Binding-site contacts:
Ligand atom O contacts residue TYR159 of chain 1.A at 2.6 Å (h-bond).
Ligand atom OXT contacts residue ASN80 of chain 1.A at 3.0 Å (h-bond).
Ligand atom OE1 contacts residue TYR9 of chain 1.A at 2.7 Å (h-bond).
Ligand atom CG contacts residue TYR7 of chain 1.A at 3.4 Å (hydrophobic).
Ligand atom N contacts residue SER77 of chain 1.A at 3.0 Å (h-bond).
Ligand atom CA contacts residue TYR7 of chain 1.A at 3.2 Å (hydrophobic).
Ligand atom OE1 contacts residue GLN155 of chain 1.A at 3.3 Å (h-bond).
Ligand atom OXT contacts residue TYR84 of chain 1.A at 3.3 Å (h-bond).
Ligand atom N contacts residue TYR7 of chain 1.A at 3.1 Å (h-bond).
Ligand atom CA contacts residue TYR99 of chain 1.A at 3.4 Å (hydrophobic).
Ligand atom OXT contacts residue LYS146 of chain 1.A at 2.7 Å (salt-bridge).
Ligand atom OG contacts residue THR69 of chain 1.A at 3.3 Å.
Ligand atom O contacts residue TYR7 of chain 1.A at 3.5 Å.
Ligand atom OE1 contacts residue TYR159 of chain 1.A at 3.3 Å.
Ligand atom O contacts residue THR143 of chain 1.A at 2.8 Å (h-bond).
Ligand atom N contacts residue TYR171 of chain 1.A at 2.6 Å (h-bond).
Ligand atom C contacts residue TYR84 of chain 1.A at 3.4 Å (hydrophobic).
Ligand atom N contacts residue GLU63 of chain 1.A at 3.1 Å (salt-bridge).
Ligand atom N contacts residue TYR159 of chain 1.A at 3.3 Å.
Ligand atom O contacts residue ARG62 of chain 1.A at 2.9 Å (salt-bridge).
Ligand atom O contacts residue TRP147 of chain 1.A at 3.1 Å (h-bond).
Ligand atom CA contacts residue ASN70 of chain 1.A at 3.5 Å.
Ligand atom CG contacts residue GLU63 of chain 1.A at 3.3 Å.
Ligand atom CB contacts residue ASN70 of chain 1.A at 3.4 Å.
Ligand atom O contacts residue TRP147 of chain 1.A at 2.9 Å (h-bond).
Ligand atom OG contacts residue ILE66 of chain 1.A at 2.9 Å (h-bond).
Ligand atom N contacts residue GLU152 of chain 1.A at 3.1 Å (salt-bridge).
Ligand atom O contacts residue TYR84 of chain 1.A at 2.7 Å (h-bond).
Ligand atom OG contacts residue ASN70 of chain 1.A at 3.4 Å (h-bond).
Ligand atom NE2 contacts residue GLU63 of chain 1.A at 3.0 Å (salt-bridge).
Ligand atom NE2 contacts residue MET45 of chain 1.A at 3.0 Å.
Ligand atom OG contacts residue TRP156 of chain 1.A at 3.4 Å.
Ligand atom N contacts residue TYR99 of chain 1.A at 3.0 Å (h-bond).
Ligand atom CB contacts residue GLU152 of chain 1.A at 3.5 Å.
Ligand atom C contacts residue TYR7 of chain 1.A at 3.2 Å (hydrophobic).
Ligand atom CB contacts residue TYR99 of chain 1.A at 3.3 Å (hydrophobic).
Ligand atom CG2 contacts residue SER77 of chain 1.A at 3.3 Å.
Ligand atom CG1 contacts residue TYR59 of chain 1.A at 3.4 Å (hydrophobic).
Ligand atom CG contacts residue SER77 of chain 1.A at 3.4 Å.
Ligand atom CA contacts residue TYR171 of chain 1.A at 3.4 Å (hydrophobic).

A protein and the small-molecule ligand that binds it are described below.
Small molecule (SMILES): CSCC[C@H](NC(=O)[C@@H](NC(=O)[C@H](Cc1ccccc1)NC(=O)[C@H](CO)NC(=O)[C@H](CO)NC(=O)[C@H](CCC(=O)O)NC(=O)[C@H](CCC(N)=O)NC(=O)[C@H](CCC(N)=O)NC(=O)[C@@H](N)C(C)C)C(C)C)C(=O)O

Sequence of chain 1.A:
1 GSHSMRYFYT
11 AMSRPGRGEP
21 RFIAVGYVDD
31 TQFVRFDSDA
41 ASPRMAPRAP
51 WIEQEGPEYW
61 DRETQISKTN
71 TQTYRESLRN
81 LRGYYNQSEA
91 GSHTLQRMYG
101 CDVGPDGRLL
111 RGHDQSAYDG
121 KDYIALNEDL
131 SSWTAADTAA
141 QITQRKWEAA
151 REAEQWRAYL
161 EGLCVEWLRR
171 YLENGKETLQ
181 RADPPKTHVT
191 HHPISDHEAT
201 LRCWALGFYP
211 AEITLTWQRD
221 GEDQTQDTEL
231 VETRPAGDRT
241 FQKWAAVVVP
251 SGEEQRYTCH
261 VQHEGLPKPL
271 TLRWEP